Sequence of chain 1.P:
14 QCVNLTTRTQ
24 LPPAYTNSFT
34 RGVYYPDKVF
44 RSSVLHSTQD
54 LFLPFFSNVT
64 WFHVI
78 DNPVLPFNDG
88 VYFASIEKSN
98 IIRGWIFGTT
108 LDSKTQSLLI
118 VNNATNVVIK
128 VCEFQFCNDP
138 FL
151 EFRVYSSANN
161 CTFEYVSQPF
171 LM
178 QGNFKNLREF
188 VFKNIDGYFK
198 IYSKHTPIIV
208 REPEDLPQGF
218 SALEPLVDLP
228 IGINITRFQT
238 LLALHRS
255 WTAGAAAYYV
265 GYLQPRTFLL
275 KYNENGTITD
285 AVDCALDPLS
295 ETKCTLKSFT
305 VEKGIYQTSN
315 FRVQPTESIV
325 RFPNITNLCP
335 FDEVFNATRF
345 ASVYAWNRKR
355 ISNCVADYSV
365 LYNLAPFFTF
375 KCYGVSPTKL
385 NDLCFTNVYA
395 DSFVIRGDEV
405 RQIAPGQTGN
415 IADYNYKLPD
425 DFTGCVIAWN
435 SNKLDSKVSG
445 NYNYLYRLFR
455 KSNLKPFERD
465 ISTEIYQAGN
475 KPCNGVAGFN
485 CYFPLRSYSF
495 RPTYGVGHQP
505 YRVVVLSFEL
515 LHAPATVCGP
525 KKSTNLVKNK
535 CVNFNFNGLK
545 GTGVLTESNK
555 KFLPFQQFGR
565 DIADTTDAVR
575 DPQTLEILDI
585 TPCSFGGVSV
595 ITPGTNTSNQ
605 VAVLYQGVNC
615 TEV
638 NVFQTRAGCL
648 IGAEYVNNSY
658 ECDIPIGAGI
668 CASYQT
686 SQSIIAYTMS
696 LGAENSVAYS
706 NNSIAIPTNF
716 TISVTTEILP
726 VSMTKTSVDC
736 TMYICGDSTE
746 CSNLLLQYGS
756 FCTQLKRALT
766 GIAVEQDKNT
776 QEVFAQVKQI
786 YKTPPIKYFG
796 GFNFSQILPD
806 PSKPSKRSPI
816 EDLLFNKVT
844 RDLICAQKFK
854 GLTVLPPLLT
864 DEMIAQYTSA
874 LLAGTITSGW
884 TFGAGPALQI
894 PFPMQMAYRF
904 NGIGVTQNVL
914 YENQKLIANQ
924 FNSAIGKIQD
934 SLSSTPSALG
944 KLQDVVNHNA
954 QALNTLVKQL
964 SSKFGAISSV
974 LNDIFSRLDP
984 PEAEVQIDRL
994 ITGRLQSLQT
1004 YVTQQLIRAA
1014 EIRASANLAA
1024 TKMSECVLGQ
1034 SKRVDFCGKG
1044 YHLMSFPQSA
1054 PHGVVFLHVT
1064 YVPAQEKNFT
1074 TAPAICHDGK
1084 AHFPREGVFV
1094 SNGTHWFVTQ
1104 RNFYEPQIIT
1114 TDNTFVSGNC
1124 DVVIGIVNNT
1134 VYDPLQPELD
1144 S

Binding-site contacts:
Ligand atom C4 contacts residue ASN613 of chain 1.P at 4.2 Å.
Ligand atom C1 contacts residue ASN613 of chain 1.P at 1.4 Å.
Ligand atom C7 contacts residue ASN613 of chain 1.P at 3.2 Å.
Ligand atom O6 contacts residue GLN641 of chain 1.P at 4.5 Å.
Ligand atom O5 contacts residue ASN613 of chain 1.P at 2.4 Å (h-bond).
Ligand atom C5 contacts residue ASN613 of chain 1.P at 3.6 Å.
Ligand atom N2 contacts residue ASN613 of chain 1.P at 2.8 Å (h-bond).
Ligand atom C2 contacts residue ASN613 of chain 1.P at 2.4 Å.
Ligand atom C3 contacts residue ASN613 of chain 1.P at 3.7 Å.
Ligand atom C7 contacts residue THR615 of chain 1.P at 4.2 Å.
Ligand atom O7 contacts residue THR615 of chain 1.P at 3.1 Å (h-bond).
Ligand atom O7 contacts residue ASN613 of chain 1.P at 2.9 Å (h-bond).

A protein and the small-molecule ligand that binds it are described below.
Small molecule (SMILES): CC(=O)N[C@@H]1[C@@H](O)[C@H](O)[C@@H](CO)O[C@H]1O